Binding-site contacts:
Ligand atom C2 contacts residue ASN7 of chain 1.A at 2.4 Å.
Ligand atom C1 contacts residue ASN7 of chain 1.A at 1.4 Å.
Ligand atom C6 contacts residue ALA5 of chain 1.A at 4.2 Å (hydrophobic).
Ligand atom C5 contacts residue ASN7 of chain 1.A at 3.6 Å.
Ligand atom N2 contacts residue ASN7 of chain 1.A at 2.9 Å (h-bond).
Ligand atom C3 contacts residue ASN7 of chain 1.A at 3.8 Å.
Ligand atom O5 contacts residue ALA5 of chain 1.A at 4.0 Å.
Ligand atom O5 contacts residue ASN7 of chain 1.A at 2.3 Å (h-bond).
Ligand atom C8 contacts residue ASN7 of chain 1.A at 4.1 Å.
Ligand atom O7 contacts residue ASN7 of chain 1.A at 4.4 Å.
Ligand atom C4 contacts residue ASN7 of chain 1.A at 4.1 Å.
Ligand atom C7 contacts residue ASN7 of chain 1.A at 3.6 Å.

A small-molecule ligand and the protein it binds are described below.
Small molecule (SMILES): CC(=O)N[C@@H]1[C@@H](O)[C@H](O)[C@@H](CO)O[C@H]1O

Sequence of chain 1.A:
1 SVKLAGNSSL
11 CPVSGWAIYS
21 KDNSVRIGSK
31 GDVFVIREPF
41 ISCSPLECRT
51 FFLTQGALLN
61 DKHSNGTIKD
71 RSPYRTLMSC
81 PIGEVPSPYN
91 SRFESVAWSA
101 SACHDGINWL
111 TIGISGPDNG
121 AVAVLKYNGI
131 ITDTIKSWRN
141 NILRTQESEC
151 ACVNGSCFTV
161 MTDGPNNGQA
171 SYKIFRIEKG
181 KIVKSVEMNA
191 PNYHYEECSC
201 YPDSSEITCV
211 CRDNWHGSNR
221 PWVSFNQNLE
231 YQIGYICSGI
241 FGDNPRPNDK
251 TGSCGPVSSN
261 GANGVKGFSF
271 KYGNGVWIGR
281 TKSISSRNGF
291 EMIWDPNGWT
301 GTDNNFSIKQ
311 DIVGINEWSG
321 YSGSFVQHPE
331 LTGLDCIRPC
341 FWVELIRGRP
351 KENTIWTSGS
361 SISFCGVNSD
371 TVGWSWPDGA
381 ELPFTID